Sequence of chain 5.A:
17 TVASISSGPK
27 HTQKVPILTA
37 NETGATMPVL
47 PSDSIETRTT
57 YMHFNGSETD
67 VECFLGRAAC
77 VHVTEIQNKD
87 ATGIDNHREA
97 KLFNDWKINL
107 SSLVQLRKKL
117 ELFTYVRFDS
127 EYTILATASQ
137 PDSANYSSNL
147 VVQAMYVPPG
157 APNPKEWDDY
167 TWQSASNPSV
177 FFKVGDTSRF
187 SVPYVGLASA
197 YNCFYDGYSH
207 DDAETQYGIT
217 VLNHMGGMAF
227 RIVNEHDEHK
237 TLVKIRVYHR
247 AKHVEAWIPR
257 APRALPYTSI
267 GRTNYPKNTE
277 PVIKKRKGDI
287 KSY

Sequence of chain 5.C:
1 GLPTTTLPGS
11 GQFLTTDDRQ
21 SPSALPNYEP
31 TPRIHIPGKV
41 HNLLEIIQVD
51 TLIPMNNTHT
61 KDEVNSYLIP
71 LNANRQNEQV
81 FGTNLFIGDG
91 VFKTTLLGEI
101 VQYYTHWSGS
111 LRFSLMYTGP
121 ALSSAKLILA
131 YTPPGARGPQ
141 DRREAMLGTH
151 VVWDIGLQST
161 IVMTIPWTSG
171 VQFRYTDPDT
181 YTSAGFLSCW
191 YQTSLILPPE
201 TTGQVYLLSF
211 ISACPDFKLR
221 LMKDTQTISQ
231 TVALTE

Binding-site contacts:
Ligand atom O1B contacts residue MET221 of chain 5.A at 3.4 Å.
Ligand atom C2C contacts residue VAL188 of chain 5.A at 3.2 Å (hydrophobic).
Ligand atom C4B contacts residue LEU106 of chain 5.A at 3.7 Å (hydrophobic).
Ligand atom C3B contacts residue MET221 of chain 5.A at 3.8 Å (hydrophobic).
Ligand atom O1 contacts residue PHE186 of chain 5.A at 3.5 Å.
Ligand atom C4A contacts residue ASN219 of chain 5.A at 3.5 Å.
Ligand atom C6B contacts residue TYR197 of chain 5.A at 3.6 Å (hydrophobic).
Ligand atom C31 contacts residue VAL176 of chain 5.A at 3.3 Å (hydrophobic).
Ligand atom N3A contacts residue ASN219 of chain 5.A at 3.0 Å (h-bond).
Ligand atom C3 contacts residue PRO174 of chain 5.A at 3.8 Å (hydrophobic).
Ligand atom C7C contacts residue TYR197 of chain 5.A at 3.8 Å (hydrophobic).
Ligand atom C4 contacts residue PHE186 of chain 5.A at 3.6 Å (hydrophobic).
Ligand atom C6B contacts residue LEU106 of chain 5.A at 3.9 Å (hydrophobic).
Ligand atom C4 contacts residue MET224 of chain 5.A at 3.8 Å (hydrophobic).
Ligand atom C31 contacts residue SER175 of chain 5.A at 3.6 Å.
Ligand atom N2 contacts residue ALA24 of chain 5.C at 3.4 Å.
Ligand atom C3C contacts residue TYR128 of chain 5.A at 3.9 Å (hydrophobic).
Ligand atom C5C contacts residue TYR128 of chain 5.A at 3.5 Å (hydrophobic).
Ligand atom O1 contacts residue VAL188 of chain 5.A at 3.8 Å.
Ligand atom C4C contacts residue TYR152 of chain 5.A at 3.8 Å (hydrophobic).
Ligand atom N2 contacts residue PHE186 of chain 5.A at 3.7 Å.
Ligand atom C1B contacts residue MET221 of chain 5.A at 3.8 Å (hydrophobic).
Ligand atom C31 contacts residue PRO174 of chain 5.A at 3.4 Å (hydrophobic).
Ligand atom O1 contacts residue ALA24 of chain 5.C at 3.6 Å.
Ligand atom C4 contacts residue TYR152 of chain 5.A at 3.9 Å (hydrophobic).
Ligand atom C6C contacts residue MET221 of chain 5.A at 3.7 Å (hydrophobic).
Ligand atom C5 contacts residue PHE186 of chain 5.A at 3.5 Å (hydrophobic).
Ligand atom C5B contacts residue TYR197 of chain 5.A at 3.7 Å (hydrophobic).
Ligand atom C2B contacts residue MET221 of chain 5.A at 3.5 Å (hydrophobic).
Ligand atom C6C contacts residue VAL191 of chain 5.A at 3.2 Å (hydrophobic).
Ligand atom C5B contacts residue LEU106 of chain 5.A at 3.5 Å (hydrophobic).
Ligand atom C3 contacts residue PHE186 of chain 5.A at 3.8 Å (hydrophobic).
Ligand atom C31 contacts residue ALA150 of chain 5.A at 3.5 Å (hydrophobic).
Ligand atom C5C contacts residue ILE104 of chain 5.A at 3.8 Å (hydrophobic).
Ligand atom CM1 contacts residue SER107 of chain 5.A at 3.9 Å.
Ligand atom C7C contacts residue TYR128 of chain 5.A at 3.6 Å (hydrophobic).
Ligand atom O1B contacts residue TYR128 of chain 5.A at 3.9 Å.
Ligand atom C3C contacts residue VAL188 of chain 5.A at 3.3 Å (hydrophobic).
Ligand atom C5 contacts residue TYR152 of chain 5.A at 3.8 Å (hydrophobic).
Ligand atom O1 contacts residue TYR152 of chain 5.A at 3.9 Å.

The small molecule below binds the protein below.
Small molecule (SMILES): Cc1cc(CCCCCCCOc2ccc(C3=N[C@@H](C)CO3)cc2)on1